A protein and the small-molecule ligand that binds it are described below.
Small molecule (SMILES): CC(C)[C@H](NC(=O)[C@@H](NC(=O)[C@H](C)NC(=O)[C@@H]1CCCN1C(=O)[C@@H](N)Cc1ccccc1)[C@@H](C)OP(=O)(O)O)C(=O)O

Sequence of chain 2.A:
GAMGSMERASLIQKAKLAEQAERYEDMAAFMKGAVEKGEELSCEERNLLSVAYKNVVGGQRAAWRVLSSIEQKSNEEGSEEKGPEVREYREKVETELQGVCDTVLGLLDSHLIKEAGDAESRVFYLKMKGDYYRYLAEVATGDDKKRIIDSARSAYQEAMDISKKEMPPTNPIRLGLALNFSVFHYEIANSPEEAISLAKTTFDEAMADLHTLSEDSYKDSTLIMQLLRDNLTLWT

Binding-site contacts:
Ligand atom P contacts residue ARG61 of chain 2.A at 3.7 Å.
Ligand atom CD2 contacts residue ARG65 of chain 2.A at 3.4 Å.
Ligand atom CA contacts residue ASN231 of chain 2.A at 3.6 Å.
Ligand atom O3P contacts residue ARG61 of chain 2.A at 2.9 Å (salt-bridge).
Ligand atom CB contacts residue ASN231 of chain 2.A at 3.7 Å.
Ligand atom N contacts residue ASN231 of chain 2.A at 2.9 Å (h-bond).
Ligand atom C contacts residue ASN231 of chain 2.A at 3.7 Å.
Ligand atom O2P contacts residue ARG134 of chain 2.A at 2.9 Å (salt-bridge).
Ligand atom C contacts residue LYS54 of chain 2.A at 3.4 Å.
Ligand atom O contacts residue LYS54 of chain 2.A at 3.1 Å.
Ligand atom OXT contacts residue RY01 of chain 2.C at 3.8 Å.
Ligand atom CE2 contacts residue ARG65 of chain 2.A at 3.5 Å.
Ligand atom P contacts residue TYR135 of chain 2.A at 3.7 Å.
Ligand atom CG2 contacts residue VAL183 of chain 2.A at 3.7 Å (hydrophobic).
Ligand atom CG contacts residue VAL183 of chain 2.A at 3.8 Å (hydrophobic).
Ligand atom OXT contacts residue LYS54 of chain 2.A at 3.6 Å.
Ligand atom CA contacts residue ASN180 of chain 2.A at 3.2 Å.
Ligand atom O3P contacts residue ARG134 of chain 2.A at 2.9 Å (salt-bridge).
Ligand atom CG2 contacts residue GLY176 of chain 2.A at 3.6 Å.
Ligand atom O contacts residue ASN180 of chain 2.A at 2.8 Å (h-bond).
Ligand atom CG1 contacts residue LEU179 of chain 2.A at 3.8 Å (hydrophobic).
Ligand atom CG2 contacts residue ASN180 of chain 2.A at 3.6 Å.
Ligand atom CA contacts residue LEU179 of chain 2.A at 3.8 Å (hydrophobic).
Ligand atom P contacts residue ARG134 of chain 2.A at 3.8 Å.
Ligand atom CB contacts residue ASN231 of chain 2.A at 3.6 Å.
Ligand atom C contacts residue ASN180 of chain 2.A at 3.5 Å.
Ligand atom O2P contacts residue LYS54 of chain 2.A at 3.5 Å.
Ligand atom O contacts residue VAL183 of chain 2.A at 3.5 Å.
Ligand atom CA contacts residue ASN231 of chain 2.A at 3.8 Å.
Ligand atom CG2 contacts residue ARG134 of chain 2.A at 3.8 Å.
Ligand atom CB contacts residue ASN180 of chain 2.A at 3.2 Å.
Ligand atom O2P contacts residue TYR135 of chain 2.A at 2.5 Å (h-bond).
Ligand atom CB contacts residue VAL183 of chain 2.A at 3.8 Å (hydrophobic).
Ligand atom C contacts residue LYS127 of chain 2.A at 3.7 Å.
Ligand atom O contacts residue LEU179 of chain 2.A at 3.5 Å.
Ligand atom O1P contacts residue ARG61 of chain 2.A at 2.9 Å (salt-bridge).
Ligand atom O contacts residue LYS127 of chain 2.A at 2.7 Å (salt-bridge).
Ligand atom N contacts residue ASN180 of chain 2.A at 2.9 Å (h-bond).
Ligand atom CG1 contacts residue LEU227 of chain 2.A at 3.5 Å (hydrophobic).
Ligand atom O contacts residue ASN231 of chain 2.A at 3.0 Å (h-bond).